Binding-site contacts:
Ligand atom NE1 contacts residue TJB1 of chain 1.C at 3.7 Å.
Ligand atom P contacts residue ARG133 of chain 1.A at 3.8 Å.
Ligand atom CA contacts residue LEU233 of chain 1.A at 3.8 Å (hydrophobic).
Ligand atom CZ2 contacts residue TJB1 of chain 1.C at 3.4 Å.
Ligand atom CB contacts residue TRP234 of chain 1.A at 3.6 Å (hydrophobic).
Ligand atom CB contacts residue ASN179 of chain 1.A at 3.4 Å.
Ligand atom CZ3 contacts residue TJB1 of chain 1.C at 3.4 Å.
Ligand atom O3P contacts residue TYR134 of chain 1.A at 2.5 Å (h-bond).
Ligand atom P contacts residue TYR134 of chain 1.A at 3.7 Å.
Ligand atom C contacts residue ASN230 of chain 1.A at 3.6 Å.
Ligand atom C contacts residue ASN179 of chain 1.A at 3.6 Å.
Ligand atom C contacts residue LEU178 of chain 1.A at 3.6 Å (hydrophobic).
Ligand atom CA contacts residue LEU178 of chain 1.A at 3.6 Å (hydrophobic).
Ligand atom N contacts residue ASN230 of chain 1.A at 2.8 Å (h-bond).
Ligand atom CA contacts residue ASN179 of chain 1.A at 3.5 Å.
Ligand atom O contacts residue LEU178 of chain 1.A at 3.6 Å.
Ligand atom O2P contacts residue ARG60 of chain 1.A at 2.9 Å (salt-bridge).
Ligand atom CD2 contacts residue TJB1 of chain 1.C at 3.5 Å.
Ligand atom N contacts residue ASN179 of chain 1.A at 2.8 Å (h-bond).
Ligand atom CE3 contacts residue TJB1 of chain 1.C at 3.6 Å.
Ligand atom CA contacts residue ASN230 of chain 1.A at 3.5 Å.
Ligand atom O contacts residue ASN230 of chain 1.A at 2.9 Å (h-bond).
Ligand atom CB contacts residue ASN230 of chain 1.A at 3.5 Å.
Ligand atom CB contacts residue ASN179 of chain 1.A at 3.6 Å.
Ligand atom CE2 contacts residue TJB1 of chain 1.C at 3.6 Å.
Ligand atom NE2 contacts residue VAL50 of chain 1.A at 3.5 Å.
Ligand atom O contacts residue VAL182 of chain 1.A at 3.5 Å.
Ligand atom CD contacts residue GLU186 of chain 1.A at 3.3 Å.
Ligand atom O1P contacts residue ARG60 of chain 1.A at 2.9 Å (salt-bridge).
Ligand atom N contacts residue LEU178 of chain 1.A at 3.4 Å.
Ligand atom CH2 contacts residue TJB1 of chain 1.C at 3.4 Å.
Ligand atom N contacts residue GLU186 of chain 1.A at 3.5 Å (salt-bridge).
Ligand atom CA contacts residue ASN230 of chain 1.A at 3.7 Å.
Ligand atom NE1 contacts residue ILE223 of chain 1.A at 3.8 Å.
Ligand atom CG contacts residue GLU186 of chain 1.A at 3.7 Å.
Ligand atom OE1 contacts residue VAL50 of chain 1.A at 3.6 Å.
Ligand atom P contacts residue ARG60 of chain 1.A at 3.7 Å.
Ligand atom O3P contacts residue ARG133 of chain 1.A at 2.8 Å (salt-bridge).
Ligand atom O1P contacts residue ARG133 of chain 1.A at 2.8 Å (salt-bridge).
Ligand atom CA contacts residue ASN179 of chain 1.A at 3.8 Å.

This small molecule binds to this protein.
Small molecule (SMILES): C[C@H](NC(=O)[C@H](CC1=CN=C2C=CC=CC12)NC(=O)[C@H](COP(=O)(O)O)NC(=O)[C@H](CO)NC(=O)[C@@H]1CCCN1C(=O)[C@@H](N)CCCN=C(N)N)C(=O)N[C@H](C=O)CCC(N)=O

Sequence of chain 1.A:
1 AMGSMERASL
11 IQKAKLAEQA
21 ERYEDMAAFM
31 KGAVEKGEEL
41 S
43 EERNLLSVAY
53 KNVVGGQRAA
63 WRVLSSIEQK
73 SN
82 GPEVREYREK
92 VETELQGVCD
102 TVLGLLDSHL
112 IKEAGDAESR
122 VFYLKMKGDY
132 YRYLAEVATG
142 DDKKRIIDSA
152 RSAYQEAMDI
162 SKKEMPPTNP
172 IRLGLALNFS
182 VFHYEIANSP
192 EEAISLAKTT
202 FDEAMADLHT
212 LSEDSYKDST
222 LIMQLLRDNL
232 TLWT